The protein below binds the small molecule below.
Small molecule (SMILES): O=C(O)CCC(=O)C(=O)O

Binding-site contacts:
Ligand atom C4 contacts residue VAL286 of chain 1.A at 4.0 Å (hydrophobic).
Ligand atom O4 contacts residue VAL286 of chain 1.A at 4.0 Å.
Ligand atom O3 contacts residue VAL286 of chain 1.A at 3.9 Å.
Ligand atom C4 contacts residue THR178 of chain 1.A at 3.6 Å.
Ligand atom O1 contacts residue TRP170 of chain 1.A at 3.9 Å.
Ligand atom O5 contacts residue HIS284 of chain 1.A at 3.3 Å (h-bond).
Ligand atom O3 contacts residue LYS196 of chain 1.A at 3.5 Å (salt-bridge).
Ligand atom O2 contacts residue ASP183 of chain 1.A at 2.9 Å (salt-bridge).
Ligand atom C1 contacts residue TRP298 of chain 1.A at 4.1 Å (hydrophobic).
Ligand atom O1 contacts residue ASN296 of chain 1.A at 3.5 Å (h-bond).
Ligand atom C1 contacts residue MN1 of chain 1.C at 2.9 Å.
Ligand atom O1 contacts residue TRP298 of chain 1.A at 4.0 Å.
Ligand atom C3 contacts residue TRP170 of chain 1.A at 3.8 Å (hydrophobic).
Ligand atom O4 contacts residue TRP170 of chain 1.A at 3.8 Å.
Ligand atom O2 contacts residue ASN187 of chain 1.A at 3.3 Å (h-bond).
Ligand atom O3 contacts residue THR178 of chain 1.A at 2.6 Å (h-bond).
Ligand atom C2 contacts residue TRP170 of chain 1.A at 4.0 Å (hydrophobic).
Ligand atom C5 contacts residue TYR189 of chain 1.A at 3.9 Å (hydrophobic).
Ligand atom C1 contacts residue HIS284 of chain 1.A at 3.9 Å.
Ligand atom C2 contacts residue MN1 of chain 1.C at 3.0 Å.
Ligand atom C2 contacts residue HIS284 of chain 1.A at 3.8 Å.
Ligand atom O2 contacts residue MN1 of chain 1.C at 2.0 Å.
Ligand atom O4 contacts residue TYR129 of chain 1.A at 3.1 Å (h-bond).
Ligand atom C5 contacts residue TYR129 of chain 1.A at 3.1 Å (hydrophobic).
Ligand atom C1 contacts residue ASN187 of chain 1.A at 3.4 Å.
Ligand atom O2 contacts residue HIS284 of chain 1.A at 3.3 Å (h-bond).
Ligand atom O1 contacts residue ASN187 of chain 1.A at 2.8 Å (h-bond).
Ligand atom C5 contacts residue THR178 of chain 1.A at 3.6 Å.
Ligand atom O5 contacts residue HIS181 of chain 1.A at 3.2 Å.
Ligand atom C4 contacts residue TRP170 of chain 1.A at 3.7 Å (hydrophobic).
Ligand atom O2 contacts residue TRP298 of chain 1.A at 3.5 Å.
Ligand atom C3 contacts residue TYR189 of chain 1.A at 3.8 Å (hydrophobic).
Ligand atom C5 contacts residue VAL286 of chain 1.A at 3.9 Å (hydrophobic).
Ligand atom O5 contacts residue MN1 of chain 1.C at 2.3 Å.
Ligand atom O3 contacts residue TYR129 of chain 1.A at 2.6 Å (h-bond).
Ligand atom C5 contacts residue TRP170 of chain 1.A at 3.8 Å (hydrophobic).
Ligand atom O4 contacts residue TYR189 of chain 1.A at 2.7 Å (h-bond).
Ligand atom C5 contacts residue LYS196 of chain 1.A at 3.5 Å.
Ligand atom O4 contacts residue LYS196 of chain 1.A at 2.8 Å (salt-bridge).
Ligand atom O1 contacts residue TYR189 of chain 1.A at 3.5 Å.

Sequence of chain 1.A:
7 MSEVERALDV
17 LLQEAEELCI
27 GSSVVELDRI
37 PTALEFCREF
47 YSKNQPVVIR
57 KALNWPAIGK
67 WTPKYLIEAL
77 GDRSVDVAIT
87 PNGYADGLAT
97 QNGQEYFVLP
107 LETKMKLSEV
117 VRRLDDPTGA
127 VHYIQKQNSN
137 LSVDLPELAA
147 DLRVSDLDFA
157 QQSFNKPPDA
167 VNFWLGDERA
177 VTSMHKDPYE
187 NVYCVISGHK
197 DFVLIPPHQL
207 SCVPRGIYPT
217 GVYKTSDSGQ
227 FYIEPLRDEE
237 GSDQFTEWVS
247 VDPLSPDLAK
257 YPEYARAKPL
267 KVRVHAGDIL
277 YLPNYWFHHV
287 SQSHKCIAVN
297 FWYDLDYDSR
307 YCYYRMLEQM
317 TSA